The small molecule below binds the protein below.
Small molecule (SMILES): CC(C)C[C@H](NC(=O)[C@H](Cc1ccccc1)NC(=O)c1cnccn1)B(O)O

Binding-site contacts:
Ligand atom O27 contacts residue GLY47 of chain 1.Y at 3.4 Å (h-bond).
Ligand atom C10 contacts residue THR21 of chain 1.Y at 3.6 Å.
Ligand atom N9 contacts residue THR21 of chain 1.Y at 2.8 Å (h-bond).
Ligand atom O19 contacts residue ALA20 of chain 1.Y at 3.3 Å.
Ligand atom C22 contacts residue LYS33 of chain 1.Y at 3.9 Å.
Ligand atom O19 contacts residue THR21 of chain 1.Y at 2.9 Å (h-bond).
Ligand atom C22 contacts residue THR1 of chain 1.Y at 2.7 Å.
Ligand atom C23 contacts residue THR49 of chain 1.Y at 3.8 Å.
Ligand atom C5 contacts residue ALA22 of chain 1.Y at 4.0 Å (hydrophobic).
Ligand atom C10 contacts residue GLY47 of chain 1.Y at 3.6 Å.
Ligand atom C22 contacts residue GLY47 of chain 1.Y at 3.8 Å.
Ligand atom C11 contacts residue THR21 of chain 1.Y at 3.3 Å.
Ligand atom C25 contacts residue THR49 of chain 1.Y at 3.4 Å.
Ligand atom C7 contacts residue THR21 of chain 1.Y at 3.5 Å.
Ligand atom C23 contacts residue GLY47 of chain 1.Y at 3.9 Å.
Ligand atom C25 contacts residue ALA20 of chain 1.Y at 3.8 Å (hydrophobic).
Ligand atom C24 contacts residue THR49 of chain 1.Y at 3.8 Å.
Ligand atom O28 contacts residue THR1 of chain 1.Y at 2.3 Å (h-bond).
Ligand atom C18 contacts residue THR21 of chain 1.Y at 4.1 Å.
Ligand atom C21 contacts residue LYS33 of chain 1.Y at 3.9 Å.
Ligand atom C21 contacts residue GLY47 of chain 1.Y at 3.9 Å.
Ligand atom C6 contacts residue THR21 of chain 1.Y at 3.9 Å.
Ligand atom N20 contacts residue GLY47 of chain 1.Y at 2.9 Å (h-bond).
Ligand atom C25 contacts residue LYS33 of chain 1.Y at 4.1 Å.
Ligand atom O28 contacts residue TYR170 of chain 1.Y at 3.7 Å.
Ligand atom C14 contacts residue GLY47 of chain 1.Y at 4.0 Å.
Ligand atom B26 contacts residue LYS33 of chain 1.Y at 3.8 Å.
Ligand atom N20 contacts residue THR1 of chain 1.Y at 3.7 Å.
Ligand atom B26 contacts residue THR1 of chain 1.Y at 1.4 Å.
Ligand atom C18 contacts residue GLY47 of chain 1.Y at 3.7 Å.
Ligand atom C21 contacts residue THR1 of chain 1.Y at 2.4 Å.
Ligand atom C16 contacts residue SER131 of chain 1.Y at 4.1 Å.
Ligand atom C17 contacts residue THR21 of chain 1.Y at 3.8 Å.
Ligand atom C2 contacts residue THR21 of chain 1.Y at 3.6 Å.
Ligand atom C13 contacts residue GLY47 of chain 1.Y at 3.5 Å.
Ligand atom C6 contacts residue ALA22 of chain 1.Y at 3.7 Å (hydrophobic).
Ligand atom N1 contacts residue THR21 of chain 1.Y at 3.0 Å (h-bond).
Ligand atom C21 contacts residue ARG19 of chain 1.Y at 4.1 Å.
Ligand atom C24 contacts residue MET45 of chain 1.Y at 3.8 Å (hydrophobic).
Ligand atom O27 contacts residue THR1 of chain 1.Y at 2.4 Å (h-bond).

Sequence of chain 1.Y:
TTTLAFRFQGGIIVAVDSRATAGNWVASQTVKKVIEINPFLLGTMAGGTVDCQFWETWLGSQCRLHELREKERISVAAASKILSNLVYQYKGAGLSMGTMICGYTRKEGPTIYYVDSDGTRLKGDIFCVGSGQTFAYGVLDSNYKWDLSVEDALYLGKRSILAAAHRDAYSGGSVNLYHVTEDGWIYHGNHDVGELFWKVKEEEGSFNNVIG